Binding-site contacts:
Ligand atom C4 contacts residue LEU8 of chain 4.A at 3.4 Å (hydrophobic).
Ligand atom C3 contacts residue ASN11 of chain 4.A at 4.4 Å.
Ligand atom C3 contacts residue LEU8 of chain 4.A at 3.3 Å (hydrophobic).
Ligand atom C4 contacts residue THR7 of chain 4.A at 3.8 Å.
Ligand atom OH contacts residue LEU8 of chain 4.A at 4.4 Å.
Ligand atom C3 contacts residue THR7 of chain 4.A at 3.4 Å.
Ligand atom C2 contacts residue LEU8 of chain 4.A at 4.3 Å (hydrophobic).
Ligand atom C1 contacts residue ASN11 of chain 4.A at 3.9 Å.
Ligand atom C4 contacts residue ASN11 of chain 4.A at 3.0 Å.
Ligand atom C2 contacts residue THR7 of chain 4.A at 4.4 Å.

A small-molecule ligand and the protein it binds are described below.
Small molecule (SMILES): CC[C@H](C)O

Sequence of chain 4.A:
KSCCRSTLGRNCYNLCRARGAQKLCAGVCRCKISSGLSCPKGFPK